Binding-site contacts:
Ligand atom C1 contacts residue ASN53 of chain 1.B at 1.4 Å.
Ligand atom C3 contacts residue ASN53 of chain 1.B at 3.7 Å.
Ligand atom O7 contacts residue LEU46 of chain 1.B at 3.8 Å.
Ligand atom C7 contacts residue ASN53 of chain 1.B at 3.7 Å.
Ligand atom C8 contacts residue ASN53 of chain 1.B at 4.2 Å.
Ligand atom N2 contacts residue LEU46 of chain 1.B at 4.5 Å.
Ligand atom N2 contacts residue ASN53 of chain 1.B at 2.9 Å (h-bond).
Ligand atom O7 contacts residue PRO48 of chain 1.B at 4.3 Å.
Ligand atom O7 contacts residue TRP92 of chain 1.B at 4.5 Å.
Ligand atom C2 contacts residue ASN53 of chain 1.B at 2.4 Å.
Ligand atom C7 contacts residue LEU46 of chain 1.B at 3.9 Å (hydrophobic).
Ligand atom C8 contacts residue LEU46 of chain 1.B at 3.9 Å (hydrophobic).
Ligand atom O5 contacts residue ASN53 of chain 1.B at 2.3 Å (h-bond).
Ligand atom C5 contacts residue ASN53 of chain 1.B at 3.6 Å.
Ligand atom C4 contacts residue ASN53 of chain 1.B at 4.1 Å.

Sequence of chain 1.B:
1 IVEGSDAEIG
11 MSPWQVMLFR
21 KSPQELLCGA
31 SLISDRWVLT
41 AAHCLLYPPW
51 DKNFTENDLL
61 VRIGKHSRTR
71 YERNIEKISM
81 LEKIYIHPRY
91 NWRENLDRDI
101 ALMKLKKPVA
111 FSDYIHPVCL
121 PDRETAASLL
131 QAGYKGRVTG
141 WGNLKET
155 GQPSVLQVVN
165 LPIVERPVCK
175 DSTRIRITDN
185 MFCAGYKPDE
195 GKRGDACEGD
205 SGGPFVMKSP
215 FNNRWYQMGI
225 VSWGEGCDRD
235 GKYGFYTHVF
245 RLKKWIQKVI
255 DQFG

The protein below binds the small molecule below.
Small molecule (SMILES): CC(=O)N[C@@H]1[C@@H](O)[C@H](O)[C@@H](CO)O[C@H]1O